The small molecule below binds the protein below.
Small molecule (SMILES): CC(=O)N[C@H]1[C@H](O[C@H]2[C@H](O)[C@@H](NC(C)=O)CO[C@@H]2CO[C@@H]2O[C@@H](C)[C@@H](O)[C@@H](O)[C@@H]2O)O[C@H](CO)[C@@H](O)[C@@H]1O

Sequence of chain 55.A:
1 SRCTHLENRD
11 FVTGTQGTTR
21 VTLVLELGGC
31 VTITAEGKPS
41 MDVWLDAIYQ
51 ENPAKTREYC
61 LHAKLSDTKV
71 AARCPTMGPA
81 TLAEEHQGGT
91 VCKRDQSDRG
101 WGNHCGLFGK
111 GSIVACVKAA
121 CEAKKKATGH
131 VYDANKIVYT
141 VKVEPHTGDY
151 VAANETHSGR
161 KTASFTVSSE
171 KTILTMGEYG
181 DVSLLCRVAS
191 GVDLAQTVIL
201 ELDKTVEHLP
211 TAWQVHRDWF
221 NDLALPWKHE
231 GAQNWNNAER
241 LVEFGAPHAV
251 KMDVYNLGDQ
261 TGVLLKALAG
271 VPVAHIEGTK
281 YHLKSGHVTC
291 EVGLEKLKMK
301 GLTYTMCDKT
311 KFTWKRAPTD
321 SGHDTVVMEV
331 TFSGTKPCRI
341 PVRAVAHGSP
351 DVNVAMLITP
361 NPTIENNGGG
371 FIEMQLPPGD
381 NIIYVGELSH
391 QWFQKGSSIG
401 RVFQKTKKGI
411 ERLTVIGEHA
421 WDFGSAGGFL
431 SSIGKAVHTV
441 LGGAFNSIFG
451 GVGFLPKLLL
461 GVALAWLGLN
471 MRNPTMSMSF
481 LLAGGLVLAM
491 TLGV

Sequence of chain 55.B:
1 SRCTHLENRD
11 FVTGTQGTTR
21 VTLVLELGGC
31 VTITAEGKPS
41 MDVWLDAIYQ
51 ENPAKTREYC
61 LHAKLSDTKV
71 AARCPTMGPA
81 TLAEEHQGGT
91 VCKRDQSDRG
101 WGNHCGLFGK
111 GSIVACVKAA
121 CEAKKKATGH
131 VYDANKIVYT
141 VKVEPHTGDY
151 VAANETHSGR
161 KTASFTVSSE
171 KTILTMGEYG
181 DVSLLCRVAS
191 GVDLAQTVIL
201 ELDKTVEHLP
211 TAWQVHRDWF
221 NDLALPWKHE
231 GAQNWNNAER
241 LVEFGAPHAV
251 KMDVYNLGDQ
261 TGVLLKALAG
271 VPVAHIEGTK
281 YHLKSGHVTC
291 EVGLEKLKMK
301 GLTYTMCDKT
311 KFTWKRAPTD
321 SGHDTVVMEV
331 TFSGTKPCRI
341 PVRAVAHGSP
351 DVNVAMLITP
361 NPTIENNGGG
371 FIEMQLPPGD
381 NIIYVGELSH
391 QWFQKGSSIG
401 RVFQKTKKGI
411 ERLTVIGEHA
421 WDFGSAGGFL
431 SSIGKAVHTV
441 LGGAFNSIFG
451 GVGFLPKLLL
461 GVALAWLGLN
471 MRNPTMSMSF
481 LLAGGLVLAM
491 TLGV

Binding-site contacts:
Ligand atom O5 contacts residue HIS104 of chain 55.B at 3.1 Å.
Ligand atom C1 contacts residue ASN154 of chain 55.A at 1.4 Å.
Ligand atom C4 contacts residue ASN154 of chain 55.A at 4.2 Å.
Ligand atom C8 contacts residue HIS104 of chain 55.B at 4.5 Å.
Ligand atom C4 contacts residue HIS104 of chain 55.B at 4.5 Å.
Ligand atom O5 contacts residue ASN154 of chain 55.A at 2.3 Å (h-bond).
Ligand atom C8 contacts residue ASN154 of chain 55.A at 3.7 Å.
Ligand atom C7 contacts residue ASN154 of chain 55.A at 3.4 Å.
Ligand atom C3 contacts residue ASN154 of chain 55.A at 3.8 Å.
Ligand atom N2 contacts residue ASN154 of chain 55.A at 2.9 Å (h-bond).
Ligand atom C6 contacts residue VAL250 of chain 55.B at 4.3 Å (hydrophobic).
Ligand atom O7 contacts residue ASN154 of chain 55.A at 3.4 Å (h-bond).
Ligand atom C2 contacts residue ASN154 of chain 55.A at 2.4 Å.
Ligand atom C6 contacts residue HIS104 of chain 55.B at 3.5 Å.
Ligand atom C5 contacts residue HIS104 of chain 55.B at 3.2 Å.
Ligand atom C1 contacts residue HIS104 of chain 55.B at 3.7 Å.
Ligand atom C5 contacts residue ASN154 of chain 55.A at 3.6 Å.